Sequence of chain 1.A:
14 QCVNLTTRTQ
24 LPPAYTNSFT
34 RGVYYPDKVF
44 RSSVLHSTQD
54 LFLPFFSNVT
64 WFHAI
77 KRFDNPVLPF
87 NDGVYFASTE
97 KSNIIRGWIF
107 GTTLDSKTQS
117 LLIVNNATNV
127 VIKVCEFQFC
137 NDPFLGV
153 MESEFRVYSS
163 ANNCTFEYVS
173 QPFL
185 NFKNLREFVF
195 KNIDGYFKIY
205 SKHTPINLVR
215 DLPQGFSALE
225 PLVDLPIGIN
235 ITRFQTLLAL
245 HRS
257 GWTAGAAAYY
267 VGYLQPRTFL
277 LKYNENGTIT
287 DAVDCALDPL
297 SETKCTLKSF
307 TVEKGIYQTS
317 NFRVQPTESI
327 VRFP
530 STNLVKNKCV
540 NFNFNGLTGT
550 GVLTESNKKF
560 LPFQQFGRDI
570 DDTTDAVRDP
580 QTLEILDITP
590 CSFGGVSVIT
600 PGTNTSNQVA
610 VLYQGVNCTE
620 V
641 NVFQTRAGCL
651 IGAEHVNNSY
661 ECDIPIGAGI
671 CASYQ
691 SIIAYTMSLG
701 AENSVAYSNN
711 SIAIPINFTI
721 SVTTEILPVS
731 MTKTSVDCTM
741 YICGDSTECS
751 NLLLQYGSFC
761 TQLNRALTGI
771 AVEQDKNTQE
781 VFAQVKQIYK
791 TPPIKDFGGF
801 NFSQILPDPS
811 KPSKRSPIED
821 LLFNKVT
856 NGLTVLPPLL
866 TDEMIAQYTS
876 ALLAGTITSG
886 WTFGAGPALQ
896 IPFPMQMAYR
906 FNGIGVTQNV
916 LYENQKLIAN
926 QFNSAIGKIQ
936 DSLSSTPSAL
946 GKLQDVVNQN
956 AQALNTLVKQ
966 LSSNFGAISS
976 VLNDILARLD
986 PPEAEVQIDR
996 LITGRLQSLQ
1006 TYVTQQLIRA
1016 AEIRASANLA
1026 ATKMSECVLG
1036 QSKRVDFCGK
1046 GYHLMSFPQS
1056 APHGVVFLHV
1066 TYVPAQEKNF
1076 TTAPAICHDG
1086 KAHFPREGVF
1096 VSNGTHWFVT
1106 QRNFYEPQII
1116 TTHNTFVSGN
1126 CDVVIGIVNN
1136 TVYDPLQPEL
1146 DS

Binding-site contacts:
Ligand atom O5 contacts residue TYR28 of chain 1.A at 3.8 Å.
Ligand atom C7 contacts residue ASN61 of chain 1.A at 3.3 Å.
Ligand atom C2 contacts residue ASN61 of chain 1.A at 2.5 Å.
Ligand atom O6 contacts residue TYR28 of chain 1.A at 3.2 Å.
Ligand atom O5 contacts residue ASN61 of chain 1.A at 2.3 Å (h-bond).
Ligand atom C5 contacts residue TYR28 of chain 1.A at 3.6 Å (hydrophobic).
Ligand atom C4 contacts residue ASN61 of chain 1.A at 4.2 Å.
Ligand atom C6 contacts residue TYR28 of chain 1.A at 3.8 Å (hydrophobic).
Ligand atom N2 contacts residue ASN61 of chain 1.A at 2.9 Å (h-bond).
Ligand atom C1 contacts residue TYR28 of chain 1.A at 3.7 Å (hydrophobic).
Ligand atom C8 contacts residue ASN61 of chain 1.A at 3.7 Å.
Ligand atom C3 contacts residue ASN61 of chain 1.A at 3.8 Å.
Ligand atom O7 contacts residue ASN61 of chain 1.A at 3.3 Å (h-bond).
Ligand atom C5 contacts residue ASN61 of chain 1.A at 3.6 Å.
Ligand atom C1 contacts residue ASN61 of chain 1.A at 1.4 Å.

A protein and the small-molecule ligand that binds it are described below.
Small molecule (SMILES): CC(=O)N[C@@H]1[C@@H](O)[C@H](O)[C@@H](CO)O[C@H]1O